A protein and the small-molecule ligand that binds it are described below.
Small molecule (SMILES): CC(=O)N[C@H]1[C@H](O[C@H]2[C@H](O)[C@@H](NC(C)=O)CO[C@@H]2CO)O[C@H](CO)[C@@H](O[C@@H]2O[C@H](CO)[C@@H](O)[C@H](O)[C@@H]2O)[C@@H]1O

Sequence of chain 1.D:
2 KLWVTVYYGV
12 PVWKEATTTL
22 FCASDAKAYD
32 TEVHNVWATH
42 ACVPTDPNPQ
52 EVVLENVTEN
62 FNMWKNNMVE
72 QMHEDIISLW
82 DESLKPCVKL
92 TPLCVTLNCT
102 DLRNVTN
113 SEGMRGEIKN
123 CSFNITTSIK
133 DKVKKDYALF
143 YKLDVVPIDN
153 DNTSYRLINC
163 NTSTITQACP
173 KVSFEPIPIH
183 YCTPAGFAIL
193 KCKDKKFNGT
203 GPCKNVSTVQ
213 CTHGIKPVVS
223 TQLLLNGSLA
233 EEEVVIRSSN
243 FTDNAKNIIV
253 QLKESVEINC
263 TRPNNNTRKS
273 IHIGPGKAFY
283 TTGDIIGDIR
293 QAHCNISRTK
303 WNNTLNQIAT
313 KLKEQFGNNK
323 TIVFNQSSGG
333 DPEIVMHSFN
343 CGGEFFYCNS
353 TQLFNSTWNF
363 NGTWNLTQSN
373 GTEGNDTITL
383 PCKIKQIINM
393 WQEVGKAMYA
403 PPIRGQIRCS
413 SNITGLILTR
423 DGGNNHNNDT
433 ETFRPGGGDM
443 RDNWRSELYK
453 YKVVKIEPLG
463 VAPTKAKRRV

Binding-site contacts:
Ligand atom C8 contacts residue ASN261 of chain 1.D at 4.3 Å.
Ligand atom O7 contacts residue ASN261 of chain 1.D at 3.1 Å (h-bond).
Ligand atom C2 contacts residue ASN261 of chain 1.D at 2.5 Å.
Ligand atom O3 contacts residue GLU259 of chain 1.D at 4.3 Å.
Ligand atom O4 contacts residue GLU259 of chain 1.D at 4.2 Å.
Ligand atom O7 contacts residue NAG1 of chain 1.UA at 3.9 Å.
Ligand atom C8 contacts residue THR379 of chain 1.D at 3.7 Å.
Ligand atom C5 contacts residue GLU259 of chain 1.D at 4.1 Å.
Ligand atom C1 contacts residue ASN261 of chain 1.D at 1.4 Å.
Ligand atom O5 contacts residue ASN261 of chain 1.D at 2.3 Å (h-bond).
Ligand atom C3 contacts residue ASN261 of chain 1.D at 3.8 Å.
Ligand atom C8 contacts residue ASN297 of chain 1.D at 3.7 Å.
Ligand atom C4 contacts residue ASN261 of chain 1.D at 4.2 Å.
Ligand atom O5 contacts residue SER412 of chain 1.D at 4.4 Å.
Ligand atom N2 contacts residue ASN261 of chain 1.D at 2.9 Å (h-bond).
Ligand atom C7 contacts residue ASN261 of chain 1.D at 3.2 Å.
Ligand atom C3 contacts residue GLU259 of chain 1.D at 3.4 Å.
Ligand atom C8 contacts residue ILE298 of chain 1.D at 4.2 Å (hydrophobic).
Ligand atom C1 contacts residue GLU259 of chain 1.D at 4.1 Å.
Ligand atom C4 contacts residue GLU259 of chain 1.D at 4.1 Å.
Ligand atom C7 contacts residue ASN297 of chain 1.D at 4.2 Å.
Ligand atom C5 contacts residue ASN261 of chain 1.D at 3.6 Å.
Ligand atom N2 contacts residue GLU259 of chain 1.D at 4.1 Å.
Ligand atom O7 contacts residue ASN297 of chain 1.D at 3.8 Å.
Ligand atom C2 contacts residue GLU259 of chain 1.D at 4.1 Å.
Ligand atom C8 contacts residue SER299 of chain 1.D at 4.4 Å.